Sequence of chain 45.C:
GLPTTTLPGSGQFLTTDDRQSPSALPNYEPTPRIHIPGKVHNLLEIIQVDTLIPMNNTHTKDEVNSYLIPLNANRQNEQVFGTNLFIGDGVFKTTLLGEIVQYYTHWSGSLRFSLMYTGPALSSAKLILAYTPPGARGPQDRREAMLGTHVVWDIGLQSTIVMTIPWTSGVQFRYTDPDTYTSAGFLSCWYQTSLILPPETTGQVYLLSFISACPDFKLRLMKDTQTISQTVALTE

The small molecule below binds the protein below.
Small molecule (SMILES): Cc1cc(CCCCCCCOc2ccc(C3=N[C@@H](C)CO3)cc2)on1

Sequence of chain 45.A:
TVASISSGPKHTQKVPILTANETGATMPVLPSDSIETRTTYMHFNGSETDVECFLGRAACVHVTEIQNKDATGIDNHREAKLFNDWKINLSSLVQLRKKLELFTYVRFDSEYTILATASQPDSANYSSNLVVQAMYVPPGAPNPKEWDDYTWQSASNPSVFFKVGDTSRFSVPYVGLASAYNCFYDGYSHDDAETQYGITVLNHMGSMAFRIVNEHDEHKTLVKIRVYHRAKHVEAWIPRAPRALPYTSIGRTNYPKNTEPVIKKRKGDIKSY

Binding-site contacts:
Ligand atom C3 contacts residue PRO174 of chain 45.A at 3.8 Å (hydrophobic).
Ligand atom C31 contacts residue ALA150 of chain 45.A at 3.5 Å (hydrophobic).
Ligand atom C4 contacts residue PHE186 of chain 45.A at 3.6 Å (hydrophobic).
Ligand atom C4A contacts residue ASN219 of chain 45.A at 3.5 Å.
Ligand atom C6B contacts residue TYR197 of chain 45.A at 3.6 Å (hydrophobic).
Ligand atom O1 contacts residue PHE186 of chain 45.A at 3.5 Å.
Ligand atom C1B contacts residue MET221 of chain 45.A at 3.8 Å (hydrophobic).
Ligand atom CM1 contacts residue SER107 of chain 45.A at 3.9 Å.
Ligand atom C3C contacts residue TYR128 of chain 45.A at 3.9 Å (hydrophobic).
Ligand atom C4C contacts residue TYR152 of chain 45.A at 3.8 Å (hydrophobic).
Ligand atom O1B contacts residue TYR128 of chain 45.A at 3.9 Å.
Ligand atom C5C contacts residue TYR128 of chain 45.A at 3.5 Å (hydrophobic).
Ligand atom C5B contacts residue TYR197 of chain 45.A at 3.7 Å (hydrophobic).
Ligand atom C6C contacts residue MET221 of chain 45.A at 3.7 Å (hydrophobic).
Ligand atom O1 contacts residue TYR152 of chain 45.A at 3.9 Å.
Ligand atom C5 contacts residue PHE186 of chain 45.A at 3.5 Å (hydrophobic).
Ligand atom C6B contacts residue LEU106 of chain 45.A at 3.9 Å (hydrophobic).
Ligand atom C5B contacts residue LEU106 of chain 45.A at 3.5 Å (hydrophobic).
Ligand atom C3C contacts residue VAL188 of chain 45.A at 3.3 Å (hydrophobic).
Ligand atom C3B contacts residue MET221 of chain 45.A at 3.8 Å (hydrophobic).
Ligand atom O1B contacts residue MET221 of chain 45.A at 3.4 Å.
Ligand atom C2B contacts residue MET221 of chain 45.A at 3.5 Å (hydrophobic).
Ligand atom C4 contacts residue TYR152 of chain 45.A at 3.9 Å (hydrophobic).
Ligand atom C31 contacts residue VAL176 of chain 45.A at 3.3 Å (hydrophobic).
Ligand atom C7C contacts residue TYR128 of chain 45.A at 3.6 Å (hydrophobic).
Ligand atom O1 contacts residue ALA24 of chain 45.C at 3.6 Å.
Ligand atom N2 contacts residue PHE186 of chain 45.A at 3.7 Å.
Ligand atom N3A contacts residue ASN219 of chain 45.A at 3.0 Å (h-bond).
Ligand atom N2 contacts residue ALA24 of chain 45.C at 3.4 Å.
Ligand atom C31 contacts residue SER175 of chain 45.A at 3.6 Å.
Ligand atom C4 contacts residue MET224 of chain 45.A at 3.8 Å (hydrophobic).
Ligand atom C4B contacts residue LEU106 of chain 45.A at 3.7 Å (hydrophobic).
Ligand atom C5 contacts residue TYR152 of chain 45.A at 3.8 Å (hydrophobic).
Ligand atom C6C contacts residue VAL191 of chain 45.A at 3.2 Å (hydrophobic).
Ligand atom C31 contacts residue PRO174 of chain 45.A at 3.4 Å (hydrophobic).
Ligand atom C5C contacts residue ILE104 of chain 45.A at 3.8 Å (hydrophobic).
Ligand atom O1 contacts residue VAL188 of chain 45.A at 3.8 Å.
Ligand atom C7C contacts residue TYR197 of chain 45.A at 3.8 Å (hydrophobic).
Ligand atom C3 contacts residue PHE186 of chain 45.A at 3.8 Å (hydrophobic).
Ligand atom C2C contacts residue VAL188 of chain 45.A at 3.2 Å (hydrophobic).